A small-molecule ligand and the protein it binds are described below.
Small molecule (SMILES): CC(C)[C@H](NC(=O)[C@@H](NC(=O)[C@H](C)NC(=O)[C@@H]1CCCN1C(=O)[C@@H](N)Cc1ccccc1)[C@@H](C)OP(=O)(O)O)C(=O)O

Sequence of chain 2.A:
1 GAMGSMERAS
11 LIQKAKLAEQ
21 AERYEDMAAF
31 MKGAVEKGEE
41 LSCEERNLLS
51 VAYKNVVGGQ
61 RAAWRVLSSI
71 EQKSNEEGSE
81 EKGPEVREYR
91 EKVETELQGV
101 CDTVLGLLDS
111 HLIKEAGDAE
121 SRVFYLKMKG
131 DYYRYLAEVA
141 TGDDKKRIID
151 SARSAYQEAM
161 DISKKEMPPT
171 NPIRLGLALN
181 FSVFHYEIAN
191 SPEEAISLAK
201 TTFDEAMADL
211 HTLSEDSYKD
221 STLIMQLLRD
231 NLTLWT

Binding-site contacts:
Ligand atom CE1 contacts residue ARG65 of chain 2.A at 3.2 Å.
Ligand atom OXT contacts residue O491 of chain 2.F at 3.7 Å.
Ligand atom CG2 contacts residue O491 of chain 2.F at 3.8 Å.
Ligand atom O contacts residue LYS54 of chain 2.A at 3.8 Å.
Ligand atom O3P contacts residue TYR135 of chain 2.A at 2.6 Å (h-bond).
Ligand atom CB contacts residue TRP235 of chain 2.A at 3.9 Å (hydrophobic).
Ligand atom O1P contacts residue ARG61 of chain 2.A at 2.9 Å (salt-bridge).
Ligand atom CG2 contacts residue GLY176 of chain 2.A at 3.5 Å.
Ligand atom CG1 contacts residue LEU179 of chain 2.A at 3.8 Å (hydrophobic).
Ligand atom CA contacts residue ASN231 of chain 2.A at 3.7 Å.
Ligand atom CB contacts residue ASN231 of chain 2.A at 3.6 Å.
Ligand atom CA contacts residue LEU179 of chain 2.A at 3.7 Å (hydrophobic).
Ligand atom CB contacts residue ASN231 of chain 2.A at 3.5 Å.
Ligand atom O1P contacts residue ARG134 of chain 2.A at 2.8 Å (salt-bridge).
Ligand atom O contacts residue LYS127 of chain 2.A at 2.7 Å (salt-bridge).
Ligand atom P contacts residue ARG61 of chain 2.A at 3.6 Å.
Ligand atom CG2 contacts residue ARG134 of chain 2.A at 3.8 Å.
Ligand atom CA contacts residue ASN231 of chain 2.A at 3.5 Å.
Ligand atom P contacts residue ARG134 of chain 2.A at 3.8 Å.
Ligand atom CG2 contacts residue ASN180 of chain 2.A at 3.6 Å.
Ligand atom O contacts residue LEU179 of chain 2.A at 3.4 Å.
Ligand atom CG1 contacts residue LEU227 of chain 2.A at 3.5 Å (hydrophobic).
Ligand atom N contacts residue ASN180 of chain 2.A at 3.0 Å (h-bond).
Ligand atom O3P contacts residue ARG134 of chain 2.A at 2.9 Å (salt-bridge).
Ligand atom CA contacts residue ASN180 of chain 2.A at 3.2 Å.
Ligand atom O contacts residue ASN231 of chain 2.A at 3.0 Å (h-bond).
Ligand atom CG contacts residue ARG65 of chain 2.A at 3.6 Å.
Ligand atom CZ contacts residue ARG65 of chain 2.A at 3.8 Å.
Ligand atom C contacts residue LYS127 of chain 2.A at 3.7 Å.
Ligand atom C contacts residue ASN180 of chain 2.A at 3.6 Å.
Ligand atom P contacts residue TYR135 of chain 2.A at 3.7 Å.
Ligand atom CG contacts residue VAL183 of chain 2.A at 3.7 Å (hydrophobic).
Ligand atom C contacts residue ASN231 of chain 2.A at 3.6 Å.
Ligand atom O2P contacts residue ARG61 of chain 2.A at 3.0 Å (salt-bridge).
Ligand atom O contacts residue ASN180 of chain 2.A at 2.9 Å (h-bond).
Ligand atom O contacts residue VAL183 of chain 2.A at 3.5 Å.
Ligand atom CB contacts residue ASN180 of chain 2.A at 3.2 Å.
Ligand atom CG2 contacts residue VAL183 of chain 2.A at 3.7 Å (hydrophobic).
Ligand atom CD1 contacts residue ARG65 of chain 2.A at 3.0 Å.
Ligand atom N contacts residue ASN231 of chain 2.A at 2.8 Å (h-bond).